This protein binds this small molecule.
Small molecule (SMILES): Nc1nc2c(ncn2[C@@H]2O[C@H](CO[P](=O)(O)C[P](=O)(O)OP(=O)(O)O)[C@@H](O)[C@H]2O)c(=O)[nH]1

Sequence of chain 63.B:
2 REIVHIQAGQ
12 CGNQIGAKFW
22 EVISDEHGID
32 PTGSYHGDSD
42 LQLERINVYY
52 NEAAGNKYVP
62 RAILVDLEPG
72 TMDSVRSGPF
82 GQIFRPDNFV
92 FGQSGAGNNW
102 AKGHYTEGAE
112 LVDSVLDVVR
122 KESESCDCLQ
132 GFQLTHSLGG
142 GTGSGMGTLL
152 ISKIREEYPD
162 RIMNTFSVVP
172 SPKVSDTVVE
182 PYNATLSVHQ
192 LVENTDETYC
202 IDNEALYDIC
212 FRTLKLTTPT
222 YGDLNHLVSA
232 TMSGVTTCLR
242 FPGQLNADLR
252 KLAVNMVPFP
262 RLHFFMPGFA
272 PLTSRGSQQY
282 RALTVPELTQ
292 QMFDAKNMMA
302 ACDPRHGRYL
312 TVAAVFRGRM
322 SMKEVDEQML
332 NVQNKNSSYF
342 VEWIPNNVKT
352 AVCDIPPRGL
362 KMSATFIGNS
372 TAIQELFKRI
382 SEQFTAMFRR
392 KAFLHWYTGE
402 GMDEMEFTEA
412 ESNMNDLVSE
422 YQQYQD

Binding-site contacts:
Ligand atom O1G contacts residue THR143 of chain 63.B at 3.4 Å.
Ligand atom C6 contacts residue ASN226 of chain 63.B at 3.3 Å.
Ligand atom N2 contacts residue ASN226 of chain 63.B at 2.9 Å (h-bond).
Ligand atom N3 contacts residue VAL169 of chain 63.B at 3.8 Å.
Ligand atom O3B contacts residue MG1 of chain 63.F at 3.8 Å.
Ligand atom O4' contacts residue SER138 of chain 63.B at 3.3 Å (h-bond).
Ligand atom O3' contacts residue GLU181 of chain 63.B at 3.3 Å (salt-bridge).
Ligand atom N1 contacts residue TYR222 of chain 63.B at 3.2 Å.
Ligand atom C2 contacts residue ASN226 of chain 63.B at 3.6 Å.
Ligand atom O2A contacts residue GLN11 of chain 63.B at 3.5 Å (h-bond).
Ligand atom O2A contacts residue CYS12 of chain 63.B at 3.3 Å (h-bond).
Ligand atom O2B contacts residue GLY144 of chain 63.B at 2.7 Å (h-bond).
Ligand atom O6 contacts residue ASN226 of chain 63.B at 3.1 Å (h-bond).
Ligand atom O6 contacts residue TYR222 of chain 63.B at 3.8 Å.
Ligand atom O3G contacts residue MG1 of chain 63.F at 2.5 Å.
Ligand atom C4' contacts residue SER138 of chain 63.B at 3.2 Å.
Ligand atom O3B contacts residue GLY142 of chain 63.B at 3.5 Å (h-bond).
Ligand atom O3B contacts residue THR143 of chain 63.B at 3.1 Å (h-bond).
Ligand atom PG contacts residue GLY142 of chain 63.B at 3.9 Å.
Ligand atom N3 contacts residue ASN204 of chain 63.B at 3.0 Å (h-bond).
Ligand atom PB contacts residue THR143 of chain 63.B at 3.3 Å.
Ligand atom O1A contacts residue GLN11 of chain 63.B at 3.1 Å.
Ligand atom O2G contacts residue ASN99 of chain 63.B at 2.9 Å (h-bond).
Ligand atom O2G contacts residue GLY142 of chain 63.B at 3.0 Å (h-bond).
Ligand atom PB contacts residue GLY10 of chain 63.B at 3.9 Å.
Ligand atom C6 contacts residue GLN15 of chain 63.B at 3.6 Å.
Ligand atom C6 contacts residue TYR222 of chain 63.B at 3.7 Å (hydrophobic).
Ligand atom O1G contacts residue ALA97 of chain 63.B at 3.0 Å (h-bond).
Ligand atom C2 contacts residue TYR222 of chain 63.B at 3.5 Å (hydrophobic).
Ligand atom N1 contacts residue ASN226 of chain 63.B at 2.7 Å (h-bond).
Ligand atom C2 contacts residue ASN204 of chain 63.B at 3.4 Å.
Ligand atom O1B contacts residue MG1 of chain 63.F at 2.4 Å.
Ligand atom O1B contacts residue GLN11 of chain 63.B at 3.2 Å (h-bond).
Ligand atom O6 contacts residue GLN15 of chain 63.B at 2.5 Å (h-bond).
Ligand atom PB contacts residue MG1 of chain 63.F at 3.7 Å.
Ligand atom O2B contacts residue THR143 of chain 63.B at 2.7 Å (h-bond).
Ligand atom N2 contacts residue ASN204 of chain 63.B at 2.6 Å (h-bond).
Ligand atom PG contacts residue MG1 of chain 63.F at 3.5 Å.
Ligand atom O2B contacts residue GLY10 of chain 63.B at 3.2 Å.
Ligand atom O1B contacts residue GLY10 of chain 63.B at 3.7 Å.